Binding-site contacts:
Ligand atom C2' contacts residue ASP238 of chain 1.E at 4.3 Å.
Ligand atom O1B contacts residue ARG174 of chain 1.E at 4.3 Å.
Ligand atom PG contacts residue LYS167 of chain 1.E at 4.0 Å.
Ligand atom O5' contacts residue ASP328 of chain 1.E at 4.2 Å.
Ligand atom O3B contacts residue ARG174 of chain 1.E at 3.6 Å.
Ligand atom O3A contacts residue ARG174 of chain 1.E at 2.9 Å (salt-bridge).
Ligand atom O3G contacts residue ARG174 of chain 1.E at 4.5 Å.
Ligand atom PG contacts residue ARG174 of chain 1.E at 4.3 Å.
Ligand atom O1G contacts residue LYS167 of chain 1.E at 4.4 Å.
Ligand atom C5' contacts residue ASP328 of chain 1.E at 3.9 Å.
Ligand atom O2A contacts residue ARG174 of chain 1.E at 3.2 Å (salt-bridge).
Ligand atom C6 contacts residue ARG174 of chain 1.E at 3.8 Å.
Ligand atom O4' contacts residue ASP328 of chain 1.E at 4.2 Å.
Ligand atom C4' contacts residue ASP328 of chain 1.E at 3.4 Å.
Ligand atom O5' contacts residue ARG174 of chain 1.E at 4.0 Å.
Ligand atom O2G contacts residue LYS167 of chain 1.E at 4.2 Å.
Ligand atom PG contacts residue ARG163 of chain 1.E at 3.8 Å.
Ligand atom O1G contacts residue ARG174 of chain 1.E at 3.5 Å (salt-bridge).
Ligand atom O1A contacts residue ASP328 of chain 1.E at 4.2 Å.
Ligand atom O3G contacts residue ARG163 of chain 1.E at 2.5 Å (salt-bridge).
Ligand atom C5' contacts residue ARG174 of chain 1.E at 4.5 Å.
Ligand atom PB contacts residue ARG174 of chain 1.E at 4.2 Å.
Ligand atom O3G contacts residue LYS167 of chain 1.E at 2.9 Å (salt-bridge).
Ligand atom O1G contacts residue ARG163 of chain 1.E at 3.7 Å.
Ligand atom C3' contacts residue ASP238 of chain 1.E at 3.5 Å.
Ligand atom PA contacts residue ARG174 of chain 1.E at 3.6 Å.
Ligand atom N4 contacts residue LYS159 of chain 1.E at 3.3 Å.
Ligand atom C5 contacts residue ARG174 of chain 1.E at 2.9 Å.
Ligand atom O2 contacts residue SER288 of chain 1.E at 4.5 Å.
Ligand atom C4 contacts residue ARG174 of chain 1.E at 3.7 Å.
Ligand atom N4 contacts residue ARG174 of chain 1.E at 3.6 Å (salt-bridge).
Ligand atom O3B contacts residue ARG163 of chain 1.E at 4.2 Å.
Ligand atom C3' contacts residue ASP328 of chain 1.E at 4.2 Å.

This protein binds this small molecule.
Small molecule (SMILES): Nc1ccn([C@H]2CC[C@@H](CO[P](=O)(O)O[P](=O)(O)OP(=O)(O)O)O2)c(=O)n1

Sequence of chain 1.E:
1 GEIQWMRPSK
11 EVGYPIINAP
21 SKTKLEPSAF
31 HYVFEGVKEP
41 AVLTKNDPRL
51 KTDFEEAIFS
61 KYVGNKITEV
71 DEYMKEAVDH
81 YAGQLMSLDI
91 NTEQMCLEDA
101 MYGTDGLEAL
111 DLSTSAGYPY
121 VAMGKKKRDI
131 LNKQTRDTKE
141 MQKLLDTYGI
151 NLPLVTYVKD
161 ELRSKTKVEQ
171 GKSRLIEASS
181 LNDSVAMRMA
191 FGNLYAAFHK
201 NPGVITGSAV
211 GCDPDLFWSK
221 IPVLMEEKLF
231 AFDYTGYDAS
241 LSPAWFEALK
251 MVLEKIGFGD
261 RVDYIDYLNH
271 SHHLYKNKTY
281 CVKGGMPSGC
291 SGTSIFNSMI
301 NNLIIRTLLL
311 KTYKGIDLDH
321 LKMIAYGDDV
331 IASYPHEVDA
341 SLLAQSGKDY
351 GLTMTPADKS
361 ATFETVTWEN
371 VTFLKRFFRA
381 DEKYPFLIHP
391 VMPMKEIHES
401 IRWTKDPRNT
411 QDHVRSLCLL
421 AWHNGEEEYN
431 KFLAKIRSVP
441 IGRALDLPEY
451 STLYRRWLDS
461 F